Binding-site contacts:
Ligand atom CAE contacts residue ASP40 of chain 2.A at 3.5 Å.
Ligand atom NAH contacts residue ASP79 of chain 2.A at 2.8 Å (salt-bridge).
Ligand atom NAH contacts residue ASN37 of chain 2.A at 3.8 Å.
Ligand atom CBT contacts residue ASN37 of chain 2.A at 3.8 Å.
Ligand atom OAI contacts residue THR171 of chain 2.A at 3.6 Å (h-bond).
Ligand atom CAG contacts residue ILE82 of chain 2.A at 3.8 Å (hydrophobic).
Ligand atom CAC contacts residue ASN92 of chain 2.A at 3.8 Å.
Ligand atom OAK contacts residue LYS98 of chain 2.A at 3.2 Å.
Ligand atom CAF contacts residue ASN92 of chain 2.A at 3.5 Å.
Ligand atom OAJ contacts residue GLY121 of chain 2.A at 3.5 Å (h-bond).
Ligand atom CAT contacts residue GLY118 of chain 2.A at 3.6 Å.
Ligand atom CAU contacts residue ASN37 of chain 2.A at 3.1 Å.
Ligand atom NAY contacts residue GLY121 of chain 2.A at 3.1 Å (h-bond).
Ligand atom CAN contacts residue LEU93 of chain 2.A at 3.7 Å (hydrophobic).
Ligand atom CAD contacts residue PHE124 of chain 2.A at 3.7 Å (hydrophobic).
Ligand atom CBJ contacts residue GLY121 of chain 2.A at 3.8 Å.
Ligand atom OAK contacts residue GLY121 of chain 2.A at 3.5 Å (h-bond).
Ligand atom CAG contacts residue LYS44 of chain 2.A at 3.6 Å.
Ligand atom CAG contacts residue ASP40 of chain 2.A at 3.5 Å.
Ligand atom OAL contacts residue ASP40 of chain 2.A at 3.4 Å (salt-bridge).
Ligand atom CBD contacts residue ASN37 of chain 2.A at 3.9 Å.
Ligand atom CAB contacts residue MET84 of chain 2.A at 3.4 Å (hydrophobic).
Ligand atom OAM contacts residue LYS44 of chain 2.A at 3.0 Å (salt-bridge).
Ligand atom OAJ contacts residue GLY123 of chain 2.A at 3.0 Å (h-bond).
Ligand atom CBE contacts residue PHE124 of chain 2.A at 3.6 Å (hydrophobic).
Ligand atom CAC contacts residue GLU88 of chain 2.A at 3.8 Å.
Ligand atom CBO contacts residue ASN92 of chain 2.A at 3.5 Å.
Ligand atom CBG contacts residue PHE124 of chain 2.A at 3.8 Å (hydrophobic).
Ligand atom OAI contacts residue ALA41 of chain 2.A at 3.4 Å.
Ligand atom CBG contacts residue GLY121 of chain 2.A at 3.3 Å.
Ligand atom OAZ contacts residue LYS44 of chain 2.A at 3.2 Å (salt-bridge).
Ligand atom OAJ contacts residue PHE124 of chain 2.A at 2.7 Å (h-bond).
Ligand atom CBD contacts residue ALA41 of chain 2.A at 3.8 Å (hydrophobic).
Ligand atom CAO contacts residue PHE124 of chain 2.A at 3.6 Å (hydrophobic).
Ligand atom CAG contacts residue ALA41 of chain 2.A at 3.7 Å (hydrophobic).
Ligand atom OAJ contacts residue VAL122 of chain 2.A at 3.2 Å.
Ligand atom OBA contacts residue PHE124 of chain 2.A at 3.5 Å.
Ligand atom CAE contacts residue ASN37 of chain 2.A at 3.6 Å.
Ligand atom CAS contacts residue ASN37 of chain 2.A at 3.0 Å.
Ligand atom NAH contacts residue ALA38 of chain 2.A at 3.8 Å.

Sequence of chain 2.A:
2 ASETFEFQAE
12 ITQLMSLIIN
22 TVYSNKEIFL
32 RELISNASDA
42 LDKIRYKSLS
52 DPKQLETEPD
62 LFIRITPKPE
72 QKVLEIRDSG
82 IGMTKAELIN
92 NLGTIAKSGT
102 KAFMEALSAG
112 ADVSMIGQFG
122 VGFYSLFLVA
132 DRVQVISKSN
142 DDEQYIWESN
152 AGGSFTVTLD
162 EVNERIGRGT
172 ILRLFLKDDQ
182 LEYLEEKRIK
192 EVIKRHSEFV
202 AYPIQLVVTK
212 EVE

The small molecule below binds the protein below.
Small molecule (SMILES): COC1=C2C[C@@H](C)C[C@H](OC)[C@H](O)[C@H](C)C=C(C)C(OC(N)=O)[C@@H](OC)/C=C\C=C(/C)C(=O)NC(=C(c3ccccc3)C1=O)C2=O